Sequence of chain 40.A:
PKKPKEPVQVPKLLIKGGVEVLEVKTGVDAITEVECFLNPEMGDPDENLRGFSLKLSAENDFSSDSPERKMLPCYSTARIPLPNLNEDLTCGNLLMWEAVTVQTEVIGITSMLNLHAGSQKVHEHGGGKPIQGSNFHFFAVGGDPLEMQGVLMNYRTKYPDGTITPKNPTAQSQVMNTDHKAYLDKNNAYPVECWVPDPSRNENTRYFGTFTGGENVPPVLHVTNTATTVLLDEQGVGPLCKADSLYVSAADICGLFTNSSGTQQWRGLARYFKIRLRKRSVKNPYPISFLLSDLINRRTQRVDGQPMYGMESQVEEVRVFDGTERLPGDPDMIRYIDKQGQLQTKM

A small-molecule ligand and the protein it binds are described below.
Small molecule (SMILES): CC(=O)N[C@H]1[C@H]([C@H](O)[C@H](O)CO)O[C@@](O[C@H](CO)[C@@H](O)[C@@H]2O[C@@H](C(=O)O)C[C@H](O)[C@H]2NC(C)=O)(C(=O)O)C[C@@H]1O

Binding-site contacts:
Ligand atom C11 contacts residue PHE65 of chain 40.A at 3.7 Å (hydrophobic).
Ligand atom C10 contacts residue PHE75 of chain 40.B at 3.9 Å (hydrophobic).
Ligand atom O9 contacts residue LEU67 of chain 40.A at 3.2 Å.
Ligand atom O8 contacts residue THR276 of chain 40.A at 3.2 Å.
Ligand atom C9 contacts residue LYS68 of chain 40.A at 3.8 Å.
Ligand atom O1A contacts residue LYS68 of chain 40.A at 3.2 Å (salt-bridge).
Ligand atom O8 contacts residue GLN278 of chain 40.A at 3.5 Å (h-bond).
Ligand atom O1A contacts residue THR276 of chain 40.A at 3.4 Å (h-bond).
Ligand atom C4 contacts residue ASN272 of chain 40.A at 4.0 Å.
Ligand atom C7 contacts residue GLN278 of chain 40.A at 3.8 Å.
Ligand atom O1B contacts residue SER274 of chain 40.A at 3.9 Å.
Ligand atom O10 contacts residue LEU62 of chain 40.A at 3.6 Å.
Ligand atom O1B contacts residue LYS68 of chain 40.A at 3.7 Å.
Ligand atom N5 contacts residue ASN272 of chain 40.A at 3.1 Å (h-bond).
Ligand atom O1B contacts residue ASN272 of chain 40.A at 3.7 Å.
Ligand atom C1 contacts residue LYS68 of chain 40.A at 3.8 Å.
Ligand atom C5 contacts residue ASN272 of chain 40.A at 3.9 Å.
Ligand atom O10 contacts residue PHE75 of chain 40.B at 3.5 Å.
Ligand atom C11 contacts residue LEU62 of chain 40.A at 4.0 Å (hydrophobic).
Ligand atom O8 contacts residue LYS68 of chain 40.A at 3.9 Å.
Ligand atom C11 contacts residue PHE75 of chain 40.B at 3.5 Å (hydrophobic).
Ligand atom C10 contacts residue LEU62 of chain 40.A at 3.9 Å (hydrophobic).
Ligand atom C1 contacts residue THR276 of chain 40.A at 3.5 Å.
Ligand atom C10 contacts residue ASN272 of chain 40.A at 3.7 Å.
Ligand atom C10 contacts residue GLN278 of chain 40.A at 4.0 Å.
Ligand atom O1A contacts residue SER274 of chain 40.A at 2.3 Å (h-bond).
Ligand atom C11 contacts residue THR276 of chain 40.A at 3.7 Å.
Ligand atom C6 contacts residue ASN272 of chain 40.A at 3.5 Å.
Ligand atom C1 contacts residue SER274 of chain 40.A at 3.4 Å.
Ligand atom C11 contacts residue ASN272 of chain 40.A at 3.4 Å.
Ligand atom C9 contacts residue GLN278 of chain 40.A at 3.2 Å.
Ligand atom C8 contacts residue GLN278 of chain 40.A at 3.7 Å.
Ligand atom C11 contacts residue HIS138 of chain 40.E at 3.4 Å.
Ligand atom C11 contacts residue PHE270 of chain 40.A at 3.8 Å (hydrophobic).
Ligand atom O1B contacts residue THR276 of chain 40.A at 2.8 Å (h-bond).
Ligand atom N5 contacts residue GLN278 of chain 40.A at 3.7 Å.
Ligand atom C11 contacts residue GLN278 of chain 40.A at 3.4 Å.
Ligand atom O8 contacts residue ASN272 of chain 40.A at 3.5 Å (h-bond).
Ligand atom O9 contacts residue LYS68 of chain 40.A at 2.8 Å (salt-bridge).
Ligand atom C9 contacts residue LEU67 of chain 40.A at 3.9 Å (hydrophobic).

Sequence of chain 40.B:
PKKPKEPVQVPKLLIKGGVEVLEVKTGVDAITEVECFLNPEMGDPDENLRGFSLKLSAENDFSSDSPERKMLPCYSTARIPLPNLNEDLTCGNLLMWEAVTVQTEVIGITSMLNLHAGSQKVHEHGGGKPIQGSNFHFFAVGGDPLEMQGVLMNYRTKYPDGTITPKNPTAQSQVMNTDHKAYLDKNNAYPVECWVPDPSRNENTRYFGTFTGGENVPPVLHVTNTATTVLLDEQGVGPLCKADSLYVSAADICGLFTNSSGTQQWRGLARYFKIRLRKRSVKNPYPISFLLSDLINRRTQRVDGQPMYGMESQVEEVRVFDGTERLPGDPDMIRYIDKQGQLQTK

Sequence of chain 40.E:
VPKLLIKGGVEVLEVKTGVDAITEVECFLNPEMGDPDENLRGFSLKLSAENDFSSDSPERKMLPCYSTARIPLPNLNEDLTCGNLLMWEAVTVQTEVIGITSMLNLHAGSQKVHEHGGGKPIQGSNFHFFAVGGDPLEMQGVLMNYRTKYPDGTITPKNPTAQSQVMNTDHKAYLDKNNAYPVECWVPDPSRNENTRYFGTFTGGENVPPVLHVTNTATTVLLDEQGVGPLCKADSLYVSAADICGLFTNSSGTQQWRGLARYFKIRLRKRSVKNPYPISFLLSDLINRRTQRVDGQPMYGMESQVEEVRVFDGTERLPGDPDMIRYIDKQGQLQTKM